A protein and the small-molecule ligand that binds it are described below.
Small molecule (SMILES): COCC(CCO[C@H]1CC[C@@]2(C)C(=CC[C@H]3[C@@H]4C[C@@H]5O[C@]6(CC[C@@H](C)CO6)[C@@H](C)[C@@H]5[C@@]4(C)CC[C@@H]32)C1)COC

Sequence of chain 1.E:
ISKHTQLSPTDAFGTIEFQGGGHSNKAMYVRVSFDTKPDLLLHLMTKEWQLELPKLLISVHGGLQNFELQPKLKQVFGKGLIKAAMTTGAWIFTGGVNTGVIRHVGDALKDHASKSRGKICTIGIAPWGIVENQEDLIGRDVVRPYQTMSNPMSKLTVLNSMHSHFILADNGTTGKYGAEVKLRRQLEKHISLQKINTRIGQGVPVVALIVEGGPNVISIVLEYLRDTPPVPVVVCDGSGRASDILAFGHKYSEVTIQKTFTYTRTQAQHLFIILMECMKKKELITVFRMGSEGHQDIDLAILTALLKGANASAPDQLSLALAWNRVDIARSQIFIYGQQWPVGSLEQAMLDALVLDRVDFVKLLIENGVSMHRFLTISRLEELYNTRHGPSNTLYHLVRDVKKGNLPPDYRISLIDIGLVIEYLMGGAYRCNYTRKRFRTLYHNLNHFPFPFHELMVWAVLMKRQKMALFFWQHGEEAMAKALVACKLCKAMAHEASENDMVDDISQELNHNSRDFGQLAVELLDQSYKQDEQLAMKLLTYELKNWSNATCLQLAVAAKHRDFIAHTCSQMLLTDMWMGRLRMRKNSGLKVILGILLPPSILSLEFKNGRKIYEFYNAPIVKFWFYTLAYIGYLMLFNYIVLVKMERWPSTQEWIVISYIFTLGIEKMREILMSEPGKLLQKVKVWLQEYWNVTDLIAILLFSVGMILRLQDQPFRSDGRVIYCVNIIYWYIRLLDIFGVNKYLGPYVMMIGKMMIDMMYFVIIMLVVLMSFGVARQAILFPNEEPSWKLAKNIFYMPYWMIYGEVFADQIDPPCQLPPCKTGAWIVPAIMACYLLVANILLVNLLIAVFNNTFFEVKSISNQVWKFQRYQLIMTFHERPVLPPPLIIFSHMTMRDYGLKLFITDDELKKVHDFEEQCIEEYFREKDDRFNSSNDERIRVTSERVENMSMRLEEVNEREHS

Sequence of chain 1.G:
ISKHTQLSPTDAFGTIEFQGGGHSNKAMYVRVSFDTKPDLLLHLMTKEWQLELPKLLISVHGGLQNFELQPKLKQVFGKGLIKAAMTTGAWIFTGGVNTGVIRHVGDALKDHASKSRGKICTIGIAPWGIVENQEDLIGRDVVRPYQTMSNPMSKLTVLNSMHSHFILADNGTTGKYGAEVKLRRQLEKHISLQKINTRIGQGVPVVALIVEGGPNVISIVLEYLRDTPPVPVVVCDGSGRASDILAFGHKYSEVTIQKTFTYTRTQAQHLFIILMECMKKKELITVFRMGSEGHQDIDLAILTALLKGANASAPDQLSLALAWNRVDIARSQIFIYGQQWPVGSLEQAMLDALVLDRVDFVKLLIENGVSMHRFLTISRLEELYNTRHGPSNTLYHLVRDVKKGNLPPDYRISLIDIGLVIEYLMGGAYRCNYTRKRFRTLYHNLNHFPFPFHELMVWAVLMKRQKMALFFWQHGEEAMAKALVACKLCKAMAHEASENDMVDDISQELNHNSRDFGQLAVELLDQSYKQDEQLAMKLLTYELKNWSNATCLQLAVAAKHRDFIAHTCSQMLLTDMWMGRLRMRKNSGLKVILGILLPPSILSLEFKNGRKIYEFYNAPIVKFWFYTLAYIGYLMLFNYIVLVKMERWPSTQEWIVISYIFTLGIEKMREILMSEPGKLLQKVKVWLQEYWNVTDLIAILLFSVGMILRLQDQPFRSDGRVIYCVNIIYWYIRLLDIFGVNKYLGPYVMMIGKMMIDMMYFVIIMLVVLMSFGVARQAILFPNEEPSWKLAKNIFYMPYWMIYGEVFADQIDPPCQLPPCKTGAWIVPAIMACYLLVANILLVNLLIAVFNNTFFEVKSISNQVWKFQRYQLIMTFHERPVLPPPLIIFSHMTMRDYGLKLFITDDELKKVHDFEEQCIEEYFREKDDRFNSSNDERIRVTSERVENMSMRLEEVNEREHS

Binding-site contacts:
Ligand atom C15 contacts residue ALA1043 of chain 1.E at 4.4 Å (hydrophobic).
Ligand atom C14 contacts residue TRP1040 of chain 1.E at 4.1 Å (hydrophobic).
Ligand atom C75 contacts residue MET887 of chain 1.G at 3.5 Å (hydrophobic).
Ligand atom C05 contacts residue ALA1043 of chain 1.E at 4.2 Å (hydrophobic).
Ligand atom C19 contacts residue TYR891 of chain 1.G at 3.5 Å (hydrophobic).
Ligand atom C13 contacts residue SER1039 of chain 1.E at 3.9 Å.
Ligand atom O80 contacts residue MET887 of chain 1.G at 4.4 Å.
Ligand atom C17 contacts residue SER1039 of chain 1.E at 4.0 Å.
Ligand atom C21 contacts residue SER1039 of chain 1.E at 4.1 Å.
Ligand atom C24 contacts residue TRP1040 of chain 1.E at 3.9 Å (hydrophobic).
Ligand atom C16 contacts residue TRP1040 of chain 1.E at 4.0 Å (hydrophobic).
Ligand atom C79 contacts residue MET887 of chain 1.G at 4.3 Å (hydrophobic).
Ligand atom C13 contacts residue TRP1040 of chain 1.E at 4.4 Å (hydrophobic).
Ligand atom C16 contacts residue SER1039 of chain 1.E at 4.1 Å.
Ligand atom C10 contacts residue TYR891 of chain 1.G at 4.4 Å (hydrophobic).
Ligand atom C79 contacts residue ASN890 of chain 1.G at 3.8 Å.
Ligand atom C21 contacts residue PRO1038 of chain 1.E at 3.4 Å (hydrophobic).
Ligand atom O80 contacts residue ASN890 of chain 1.G at 4.3 Å.
Ligand atom C22 contacts residue TRP1040 of chain 1.E at 3.8 Å (hydrophobic).
Ligand atom C14 contacts residue SER1039 of chain 1.E at 3.0 Å.
Ligand atom C15 contacts residue LEU1042 of chain 1.E at 4.3 Å (hydrophobic).
Ligand atom C18 contacts residue PRO1038 of chain 1.E at 3.8 Å (hydrophobic).
Ligand atom C08 contacts residue TYR891 of chain 1.G at 4.3 Å (hydrophobic).
Ligand atom O20 contacts residue PRO1038 of chain 1.E at 4.1 Å.
Ligand atom C22 contacts residue PRO1038 of chain 1.E at 4.3 Å (hydrophobic).
Ligand atom C18 contacts residue TYR891 of chain 1.G at 4.2 Å (hydrophobic).
Ligand atom C79 contacts residue TYR983 of chain 1.G at 4.2 Å (hydrophobic).
Ligand atom C26 contacts residue SER1039 of chain 1.E at 3.8 Å.
Ligand atom C09 contacts residue TYR891 of chain 1.G at 4.3 Å (hydrophobic).
Ligand atom C24 contacts residue PRO1038 of chain 1.E at 4.1 Å (hydrophobic).
Ligand atom C77 contacts residue MET1022 of chain 1.E at 4.4 Å (hydrophobic).
Ligand atom C17 contacts residue PRO1038 of chain 1.E at 3.7 Å (hydrophobic).
Ligand atom C23 contacts residue PRO1038 of chain 1.E at 4.0 Å (hydrophobic).
Ligand atom O25 contacts residue PRO1038 of chain 1.E at 4.3 Å.
Ligand atom C24 contacts residue SER1039 of chain 1.E at 4.0 Å.
Ligand atom C15 contacts residue SER1039 of chain 1.E at 3.9 Å.